The small molecule below binds the protein below.
Small molecule (SMILES): CC(=O)N[C@@H]1[C@@H](O)[C@H](O)[C@@H](CO)O[C@H]1O

Sequence of chain 13.F:
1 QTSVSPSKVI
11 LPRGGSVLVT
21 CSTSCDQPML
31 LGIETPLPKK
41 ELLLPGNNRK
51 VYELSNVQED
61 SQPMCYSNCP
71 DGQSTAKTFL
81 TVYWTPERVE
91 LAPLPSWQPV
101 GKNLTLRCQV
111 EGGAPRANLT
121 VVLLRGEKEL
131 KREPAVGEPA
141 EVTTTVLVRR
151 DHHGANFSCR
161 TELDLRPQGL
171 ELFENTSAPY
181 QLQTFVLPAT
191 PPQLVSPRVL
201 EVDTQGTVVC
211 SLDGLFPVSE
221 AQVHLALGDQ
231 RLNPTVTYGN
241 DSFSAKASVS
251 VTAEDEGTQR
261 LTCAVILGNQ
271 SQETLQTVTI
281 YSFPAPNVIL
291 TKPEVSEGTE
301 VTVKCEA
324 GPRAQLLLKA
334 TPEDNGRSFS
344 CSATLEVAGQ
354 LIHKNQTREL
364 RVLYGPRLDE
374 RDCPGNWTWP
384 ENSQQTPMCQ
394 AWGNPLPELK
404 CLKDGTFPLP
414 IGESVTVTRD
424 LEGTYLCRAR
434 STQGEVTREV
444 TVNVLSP

Binding-site contacts:
Ligand atom O5 contacts residue ASN240 of chain 13.F at 2.4 Å (h-bond).
Ligand atom C7 contacts residue ASN240 of chain 13.F at 3.2 Å.
Ligand atom C8 contacts residue ASN240 of chain 13.F at 3.9 Å.
Ligand atom O7 contacts residue ASN240 of chain 13.F at 3.0 Å (h-bond).
Ligand atom C1 contacts residue ASN240 of chain 13.F at 1.5 Å.
Ligand atom C2 contacts residue ASN240 of chain 13.F at 2.5 Å.
Ligand atom O7 contacts residue GLY239 of chain 13.F at 3.6 Å.
Ligand atom C3 contacts residue ASN240 of chain 13.F at 3.7 Å.
Ligand atom C5 contacts residue ASN240 of chain 13.F at 3.7 Å.
Ligand atom C4 contacts residue ASN240 of chain 13.F at 4.3 Å.
Ligand atom N2 contacts residue ASN240 of chain 13.F at 2.8 Å (h-bond).